Binding-site contacts:
Ligand atom C2 contacts residue ASN112 of chain 1.A at 2.4 Å.
Ligand atom C5 contacts residue ASN112 of chain 1.A at 2.9 Å.
Ligand atom N2 contacts residue ASN112 of chain 1.A at 2.7 Å (h-bond).
Ligand atom C4 contacts residue ASN112 of chain 1.A at 3.6 Å.
Ligand atom C1 contacts residue ASN112 of chain 1.A at 1.4 Å.
Ligand atom C3 contacts residue ASN112 of chain 1.A at 3.1 Å.
Ligand atom C6 contacts residue ASN112 of chain 1.A at 4.2 Å.
Ligand atom C7 contacts residue ASN112 of chain 1.A at 3.8 Å.
Ligand atom O3 contacts residue ASN112 of chain 1.A at 4.5 Å.
Ligand atom C8 contacts residue ARG109 of chain 1.A at 4.3 Å.
Ligand atom C8 contacts residue PRO111 of chain 1.A at 3.6 Å (hydrophobic).
Ligand atom C8 contacts residue ILE110 of chain 1.A at 4.2 Å (hydrophobic).
Ligand atom O5 contacts residue ASN112 of chain 1.A at 2.4 Å (h-bond).
Ligand atom C8 contacts residue ASN112 of chain 1.A at 4.3 Å.

Sequence of chain 1.A:
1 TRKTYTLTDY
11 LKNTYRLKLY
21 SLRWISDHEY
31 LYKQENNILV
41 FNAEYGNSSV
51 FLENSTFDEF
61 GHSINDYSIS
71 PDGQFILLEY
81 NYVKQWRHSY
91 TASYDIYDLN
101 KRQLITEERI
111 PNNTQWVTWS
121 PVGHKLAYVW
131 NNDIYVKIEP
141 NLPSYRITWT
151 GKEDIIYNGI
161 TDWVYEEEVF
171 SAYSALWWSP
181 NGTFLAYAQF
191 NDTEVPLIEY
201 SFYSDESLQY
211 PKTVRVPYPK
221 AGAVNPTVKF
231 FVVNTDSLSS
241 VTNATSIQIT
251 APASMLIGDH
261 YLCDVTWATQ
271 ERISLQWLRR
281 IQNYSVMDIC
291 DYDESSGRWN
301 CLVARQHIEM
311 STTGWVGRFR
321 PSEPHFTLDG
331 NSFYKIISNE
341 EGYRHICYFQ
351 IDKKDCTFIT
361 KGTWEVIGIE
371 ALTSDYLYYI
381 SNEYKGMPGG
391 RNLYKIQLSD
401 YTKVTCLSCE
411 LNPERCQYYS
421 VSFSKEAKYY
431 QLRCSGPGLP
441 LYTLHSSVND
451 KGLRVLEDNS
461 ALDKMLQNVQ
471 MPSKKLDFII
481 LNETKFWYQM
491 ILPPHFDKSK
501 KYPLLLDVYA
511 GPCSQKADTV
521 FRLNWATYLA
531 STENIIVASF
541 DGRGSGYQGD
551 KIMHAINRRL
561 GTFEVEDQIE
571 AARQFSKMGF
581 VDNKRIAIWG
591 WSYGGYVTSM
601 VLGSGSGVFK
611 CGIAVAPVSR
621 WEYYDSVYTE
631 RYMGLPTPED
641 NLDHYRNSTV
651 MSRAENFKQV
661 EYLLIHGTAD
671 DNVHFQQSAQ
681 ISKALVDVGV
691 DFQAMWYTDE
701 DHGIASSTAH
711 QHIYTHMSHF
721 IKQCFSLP

The protein below binds the small molecule below.
Small molecule (SMILES): CC(=O)N[C@H]1[C@H](O[C@H]2[C@H](O)[C@@H](NC(C)=O)CO[C@@H]2CO)O[C@H](CO)[C@@H](O)[C@@H]1O